The small molecule below binds the protein below.
Small molecule (SMILES): O=C1N[C@H]2[C@H](CS[C@H]2CCCCC(=O)C23C4=C5C6=C2[Ru]56432789C3=C2C7C8=C39)N1

Sequence of chain 2.A:
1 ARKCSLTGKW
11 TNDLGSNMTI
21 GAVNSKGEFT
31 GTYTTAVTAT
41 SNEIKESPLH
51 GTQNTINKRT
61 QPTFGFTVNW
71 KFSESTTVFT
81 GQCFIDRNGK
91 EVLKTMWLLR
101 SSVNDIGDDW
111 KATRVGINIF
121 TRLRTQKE

Sequence of chain 3.A:
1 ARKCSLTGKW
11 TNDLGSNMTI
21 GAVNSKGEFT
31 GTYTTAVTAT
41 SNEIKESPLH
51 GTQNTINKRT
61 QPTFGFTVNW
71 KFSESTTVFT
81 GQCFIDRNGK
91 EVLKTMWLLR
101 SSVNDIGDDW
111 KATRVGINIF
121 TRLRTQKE

Binding-site contacts:
Ligand atom C22 contacts residue SER101 of chain 2.A at 3.0 Å.
Ligand atom C7 contacts residue THR35 of chain 2.A at 3.4 Å.
Ligand atom C21 contacts residue SER101 of chain 2.A at 3.7 Å.
Ligand atom C4 contacts residue VAL37 of chain 2.A at 3.8 Å (hydrophobic).
Ligand atom C17 contacts residue THR40 of chain 2.A at 3.1 Å.
Ligand atom C3 contacts residue SER16 of chain 2.A at 3.6 Å.
Ligand atom C8 contacts residue VAL37 of chain 2.A at 3.4 Å (hydrophobic).
Ligand atom S1 contacts residue THR77 of chain 2.A at 3.4 Å (h-bond).
Ligand atom O12 contacts residue ALA39 of chain 2.A at 3.2 Å (h-bond).
Ligand atom C21 contacts residue ARG114 of chain 2.A at 3.1 Å.
Ligand atom N2 contacts residue VAL37 of chain 2.A at 3.4 Å.
Ligand atom O3 contacts residue SER16 of chain 2.A at 2.7 Å (h-bond).
Ligand atom C16 contacts residue SER73 of chain 2.A at 3.1 Å.
Ligand atom C7 contacts residue TRP70 of chain 2.A at 3.6 Å (hydrophobic).
Ligand atom C23 contacts residue ARG114 of chain 2.A at 3.2 Å.
Ligand atom C5 contacts residue TRP97 of chain 2.A at 3.6 Å (hydrophobic).
Ligand atom C6 contacts residue TRP97 of chain 2.A at 3.3 Å (hydrophobic).
Ligand atom C14 contacts residue THR40 of chain 2.A at 3.4 Å.
Ligand atom C20 contacts residue ARG114 of chain 2.A at 3.5 Å.
Ligand atom C3 contacts residue TYR33 of chain 2.A at 3.3 Å (hydrophobic).
Ligand atom C16 contacts residue SER75 of chain 2.A at 3.2 Å.
Ligand atom N2 contacts residue THR35 of chain 2.A at 3.1 Å (h-bond).
Ligand atom N1 contacts residue TYR33 of chain 2.A at 3.7 Å.
Ligand atom C18 contacts residue THR40 of chain 2.A at 2.5 Å.
Ligand atom C5 contacts residue ASN118 of chain 2.A at 3.7 Å.
Ligand atom C23 contacts residue LEU99 of chain 2.A at 3.3 Å (hydrophobic).
Ligand atom O12 contacts residue THR38 of chain 2.A at 3.3 Å.
Ligand atom C20 contacts residue ALA39 of chain 2.A at 3.5 Å (hydrophobic).
Ligand atom N1 contacts residue ASN118 of chain 2.A at 2.8 Å (h-bond).
Ligand atom C17 contacts residue SER73 of chain 2.A at 3.7 Å.
Ligand atom C11 contacts residue THR40 of chain 2.A at 3.7 Å.
Ligand atom C4 contacts residue TRP110 of chain 3.A at 3.7 Å (hydrophobic).
Ligand atom C19 contacts residue ARG114 of chain 2.A at 3.7 Å.
Ligand atom O3 contacts residue ASN12 of chain 2.A at 3.3 Å (h-bond).
Ligand atom O3 contacts residue TYR33 of chain 2.A at 2.5 Å (h-bond).
Ligand atom S1 contacts residue TRP70 of chain 2.A at 3.7 Å.
Ligand atom C22 contacts residue ARG114 of chain 2.A at 2.9 Å.
Ligand atom C3 contacts residue ASN118 of chain 2.A at 3.7 Å.
Ligand atom N1 contacts residue LEU14 of chain 2.A at 3.7 Å.
Ligand atom C15 contacts residue SER73 of chain 2.A at 3.3 Å.